A small-molecule ligand and the protein it binds are described below.
Small molecule (SMILES): Cc1onc(-c2ccccc2)c1C(=O)N[C@H](C(=O)O)[C@@H]1N[C@@H](C(=O)O)C(C)(C)S1

Sequence of chain 1.B:
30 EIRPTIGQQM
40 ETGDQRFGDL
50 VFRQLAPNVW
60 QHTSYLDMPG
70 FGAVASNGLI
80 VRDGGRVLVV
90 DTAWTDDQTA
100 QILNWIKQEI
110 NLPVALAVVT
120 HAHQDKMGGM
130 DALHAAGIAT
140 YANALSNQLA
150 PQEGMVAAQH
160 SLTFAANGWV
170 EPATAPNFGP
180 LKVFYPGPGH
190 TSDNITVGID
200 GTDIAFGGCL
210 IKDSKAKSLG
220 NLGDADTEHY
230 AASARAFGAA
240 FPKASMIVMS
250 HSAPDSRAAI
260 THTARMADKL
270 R

Binding-site contacts:
Ligand atom CAT contacts residue ZN1 of chain 1.H at 2.9 Å.
Ligand atom CAB contacts residue ASN220 of chain 1.B at 3.6 Å.
Ligand atom OAE contacts residue LYS211 of chain 1.B at 2.8 Å (salt-bridge).
Ligand atom CB contacts residue ZN1 of chain 1.H at 3.2 Å.
Ligand atom CAA contacts residue LEU65 of chain 1.B at 3.7 Å (hydrophobic).
Ligand atom NAP contacts residue HIS250 of chain 1.B at 3.5 Å (h-bond).
Ligand atom CAI contacts residue GLU152 of chain 1.B at 3.1 Å.
Ligand atom CAK contacts residue GLU152 of chain 1.B at 3.2 Å.
Ligand atom CAJ contacts residue GLU152 of chain 1.B at 3.6 Å.
Ligand atom CAT contacts residue LYS211 of chain 1.B at 3.3 Å.
Ligand atom OAH contacts residue ZN1 of chain 1.H at 2.1 Å.
Ligand atom CAT contacts residue HIS250 of chain 1.B at 3.7 Å.
Ligand atom O contacts residue ZN1 of chain 1.G at 2.5 Å.
Ligand atom CB contacts residue ASP124 of chain 1.B at 3.3 Å.
Ligand atom CAK contacts residue MET154 of chain 1.B at 3.6 Å (hydrophobic).
Ligand atom OAE contacts residue ASN220 of chain 1.B at 3.0 Å (h-bond).
Ligand atom C contacts residue HIS122 of chain 1.B at 3.5 Å.
Ligand atom OAE contacts residue GLY219 of chain 1.B at 3.4 Å.
Ligand atom O contacts residue HIS122 of chain 1.B at 3.0 Å (h-bond).
Ligand atom NAP contacts residue ASP124 of chain 1.B at 3.1 Å (salt-bridge).
Ligand atom NAP contacts residue ZN1 of chain 1.H at 2.1 Å.
Ligand atom O contacts residue HIS189 of chain 1.B at 3.0 Å.
Ligand atom OAH contacts residue LYS211 of chain 1.B at 3.1 Å (salt-bridge).
Ligand atom OXT contacts residue ASN220 of chain 1.B at 3.0 Å (h-bond).
Ligand atom OAF contacts residue TRP93 of chain 1.B at 3.7 Å.
Ligand atom OAF contacts residue HIS122 of chain 1.B at 3.8 Å.
Ligand atom OAF contacts residue GLN123 of chain 1.B at 3.1 Å (h-bond).
Ligand atom CAT contacts residue HIS189 of chain 1.B at 3.8 Å.
Ligand atom CAJ contacts residue HIS122 of chain 1.B at 3.4 Å.
Ligand atom OAF contacts residue ASP124 of chain 1.B at 3.4 Å (salt-bridge).
Ligand atom C contacts residue ZN1 of chain 1.G at 3.4 Å.
Ligand atom CAC contacts residue ZN1 of chain 1.H at 3.7 Å.
Ligand atom OAH contacts residue HIS250 of chain 1.B at 3.0 Å (h-bond).
Ligand atom NAN contacts residue GLN123 of chain 1.B at 3.6 Å.
Ligand atom CBB contacts residue ZN1 of chain 1.H at 3.0 Å.
Ligand atom CAC contacts residue HIS250 of chain 1.B at 3.2 Å.
Ligand atom OAE contacts residue HIS189 of chain 1.B at 3.8 Å.
Ligand atom CAA contacts residue TRP93 of chain 1.B at 3.6 Å (hydrophobic).
Ligand atom CAM contacts residue GLN123 of chain 1.B at 3.5 Å.
Ligand atom OAH contacts residue CYS208 of chain 1.B at 3.2 Å.